Sequence of chain 1.C:
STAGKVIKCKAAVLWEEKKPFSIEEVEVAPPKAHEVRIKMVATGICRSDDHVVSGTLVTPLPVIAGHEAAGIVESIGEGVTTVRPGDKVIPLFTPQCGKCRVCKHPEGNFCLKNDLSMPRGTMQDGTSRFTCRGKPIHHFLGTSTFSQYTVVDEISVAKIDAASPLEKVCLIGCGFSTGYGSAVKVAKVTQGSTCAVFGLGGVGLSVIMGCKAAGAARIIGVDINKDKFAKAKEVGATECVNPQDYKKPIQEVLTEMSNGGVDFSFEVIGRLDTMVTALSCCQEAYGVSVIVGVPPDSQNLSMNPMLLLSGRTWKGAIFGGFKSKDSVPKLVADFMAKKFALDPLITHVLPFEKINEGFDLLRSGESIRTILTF

A protein and the small-molecule ligand that binds it are described below.
Small molecule (SMILES): Cc1ccc(CO)cc1

Sequence of chain 1.D:
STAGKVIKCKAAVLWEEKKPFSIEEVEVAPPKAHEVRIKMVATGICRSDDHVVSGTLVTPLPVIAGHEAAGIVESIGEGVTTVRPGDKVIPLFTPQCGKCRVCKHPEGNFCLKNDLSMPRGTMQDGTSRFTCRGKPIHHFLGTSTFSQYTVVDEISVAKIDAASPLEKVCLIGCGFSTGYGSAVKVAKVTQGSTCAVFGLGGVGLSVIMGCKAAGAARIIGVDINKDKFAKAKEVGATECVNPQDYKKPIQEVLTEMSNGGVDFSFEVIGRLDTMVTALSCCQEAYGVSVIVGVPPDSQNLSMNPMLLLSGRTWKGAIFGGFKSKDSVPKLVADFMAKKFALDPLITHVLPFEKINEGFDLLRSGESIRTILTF

Binding-site contacts:
Ligand atom O1 contacts residue SER48 of chain 1.C at 2.7 Å (h-bond).
Ligand atom C2 contacts residue PHE93 of chain 1.C at 3.7 Å (hydrophobic).
Ligand atom C4 contacts residue LEU116 of chain 1.C at 3.4 Å (hydrophobic).
Ligand atom C7 contacts residue NAI1 of chain 1.P at 4.0 Å.
Ligand atom C6 contacts residue LEU141 of chain 1.C at 3.9 Å (hydrophobic).
Ligand atom C3 contacts residue LEU116 of chain 1.C at 3.7 Å (hydrophobic).
Ligand atom C2 contacts residue LEU116 of chain 1.C at 4.3 Å (hydrophobic).
Ligand atom C8 contacts residue VAL294 of chain 1.C at 4.0 Å (hydrophobic).
Ligand atom O1 contacts residue NAI1 of chain 1.P at 3.1 Å.
Ligand atom C5 contacts residue LEU116 of chain 1.C at 3.6 Å (hydrophobic).
Ligand atom C2 contacts residue NAI1 of chain 1.P at 3.5 Å.
Ligand atom C1 contacts residue NAI1 of chain 1.P at 4.2 Å.
Ligand atom C4 contacts residue VAL294 of chain 1.C at 3.6 Å (hydrophobic).
Ligand atom C8 contacts residue LEU116 of chain 1.C at 3.6 Å (hydrophobic).
Ligand atom C8 contacts residue LEU309 of chain 1.D at 3.9 Å (hydrophobic).
Ligand atom C3 contacts residue ILE318 of chain 1.C at 4.0 Å (hydrophobic).
Ligand atom C5 contacts residue LEU57 of chain 1.C at 3.8 Å (hydrophobic).
Ligand atom C3 contacts residue VAL294 of chain 1.C at 3.7 Å (hydrophobic).
Ligand atom C5 contacts residue VAL294 of chain 1.C at 4.2 Å (hydrophobic).
Ligand atom C2 contacts residue VAL294 of chain 1.C at 4.1 Å (hydrophobic).
Ligand atom C6 contacts residue LEU116 of chain 1.C at 4.2 Å (hydrophobic).
Ligand atom C7 contacts residue CYS174 of chain 1.C at 4.1 Å (hydrophobic).
Ligand atom C6 contacts residue SER48 of chain 1.C at 3.8 Å.
Ligand atom C6 contacts residue LEU57 of chain 1.C at 3.9 Å (hydrophobic).
Ligand atom O1 contacts residue HIS67 of chain 1.C at 3.1 Å (h-bond).
Ligand atom O1 contacts residue ZN1 of chain 1.N at 2.2 Å.
Ligand atom C7 contacts residue LEU141 of chain 1.C at 4.3 Å (hydrophobic).
Ligand atom C7 contacts residue PHE93 of chain 1.C at 3.8 Å (hydrophobic).
Ligand atom O1 contacts residue CYS174 of chain 1.C at 3.3 Å (h-bond).
Ligand atom C7 contacts residue ZN1 of chain 1.N at 3.2 Å.
Ligand atom C3 contacts residue NAI1 of chain 1.P at 3.8 Å.
Ligand atom C7 contacts residue SER48 of chain 1.C at 3.4 Å.
Ligand atom C8 contacts residue MET306 of chain 1.D at 4.3 Å (hydrophobic).
Ligand atom C7 contacts residue HIS67 of chain 1.C at 3.3 Å.
Ligand atom C2 contacts residue SER48 of chain 1.C at 4.1 Å.
Ligand atom O1 contacts residue PHE93 of chain 1.C at 4.4 Å.
Ligand atom C8 contacts residue ILE318 of chain 1.C at 4.2 Å (hydrophobic).
Ligand atom O1 contacts residue CYS46 of chain 1.C at 3.7 Å.
Ligand atom C1 contacts residue SER48 of chain 1.C at 3.5 Å.
Ligand atom C1 contacts residue PHE93 of chain 1.C at 3.9 Å (hydrophobic).